A small-molecule ligand and the protein it binds are described below.
Small molecule (SMILES): Nc1ccn([C@H]2C[C@H](O[P](=O)(O)OC[C@H]3O[C@@H](n4cnc5c(N)ncnc54)C[C@@H]3O[P](=O)(O)OC[C@H]3O[C@@H](n4cnc5c(N)ncnc54)C[C@@H]3O[P](=O)(O)OC[C@H]3O[C@@H](n4ccc(N)nc4=O)C[C@@H]3O[P](=O)(O)OC[C@H]3O[C@@H](n4ccc(N)nc4=O)C[C@@H]3O[P](=O)(O)OC[C@H]3O[C@@H](n4cnc5c(N)ncnc54)C[C@@H]3O[P](=O)(O)OC[C@H]3O[C@@H](n4ccc(N)nc4=O)C[C@@H]3O)[C@@H](COP(=O)=O)O2)c(=O)n1

Sequence of chain 6.K:
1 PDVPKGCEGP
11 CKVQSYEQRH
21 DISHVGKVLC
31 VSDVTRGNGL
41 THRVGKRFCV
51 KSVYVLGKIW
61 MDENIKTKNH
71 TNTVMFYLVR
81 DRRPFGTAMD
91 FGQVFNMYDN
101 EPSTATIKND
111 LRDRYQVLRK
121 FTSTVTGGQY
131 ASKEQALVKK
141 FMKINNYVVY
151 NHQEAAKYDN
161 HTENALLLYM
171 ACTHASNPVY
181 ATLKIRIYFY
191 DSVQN

Sequence of chain 7.E:
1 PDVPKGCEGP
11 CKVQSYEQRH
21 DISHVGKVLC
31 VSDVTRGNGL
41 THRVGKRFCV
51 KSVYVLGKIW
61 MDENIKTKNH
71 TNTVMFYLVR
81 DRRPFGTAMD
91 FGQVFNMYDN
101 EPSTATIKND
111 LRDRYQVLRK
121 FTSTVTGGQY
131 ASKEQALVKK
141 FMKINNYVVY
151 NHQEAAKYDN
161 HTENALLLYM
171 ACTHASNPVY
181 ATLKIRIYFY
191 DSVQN

Sequence of chain 6.C:
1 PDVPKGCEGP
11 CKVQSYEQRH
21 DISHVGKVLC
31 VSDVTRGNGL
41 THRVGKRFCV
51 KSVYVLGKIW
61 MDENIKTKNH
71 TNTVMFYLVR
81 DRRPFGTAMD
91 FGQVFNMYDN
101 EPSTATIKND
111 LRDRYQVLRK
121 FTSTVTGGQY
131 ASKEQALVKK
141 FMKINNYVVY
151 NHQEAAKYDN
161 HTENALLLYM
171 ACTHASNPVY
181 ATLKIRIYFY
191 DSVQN

Binding-site contacts:
Ligand atom N1 contacts residue PHE141 of chain 6.C at 3.4 Å.
Ligand atom P contacts residue ARG82 of chain 6.K at 3.7 Å.
Ligand atom N7 contacts residue PHE141 of chain 6.C at 3.5 Å.
Ligand atom C3' contacts residue TYR188 of chain 6.C at 3.2 Å (hydrophobic).
Ligand atom N6 contacts residue PHE141 of chain 6.C at 3.4 Å.
Ligand atom C2' contacts residue CYS11 of chain 6.C at 3.5 Å (hydrophobic).
Ligand atom OP2 contacts residue TYR54 of chain 6.C at 2.7 Å (h-bond).
Ligand atom OP2 contacts residue ARG186 of chain 6.C at 3.0 Å (salt-bridge).
Ligand atom OP2 contacts residue ASN195 of chain 7.E at 3.1 Å (h-bond).
Ligand atom O3' contacts residue ARG119 of chain 6.K at 3.7 Å.
Ligand atom OP2 contacts residue LYS120 of chain 6.K at 2.9 Å (salt-bridge).
Ligand atom C5 contacts residue ASP2 of chain 6.C at 3.7 Å.
Ligand atom O5' contacts residue ARG112 of chain 6.K at 3.2 Å.
Ligand atom C5' contacts residue ARG112 of chain 6.K at 3.7 Å.
Ligand atom OP1 contacts residue VAL117 of chain 6.K at 3.6 Å.
Ligand atom O4' contacts residue ARG80 of chain 6.K at 3.1 Å (salt-bridge).
Ligand atom OP1 contacts residue LYS120 of chain 6.K at 3.0 Å (salt-bridge).
Ligand atom O3' contacts residue ARG82 of chain 6.K at 3.1 Å (salt-bridge).
Ligand atom OP2 contacts residue TYR188 of chain 6.C at 2.7 Å (h-bond).
Ligand atom O3' contacts residue TYR188 of chain 6.C at 3.0 Å (h-bond).
Ligand atom C2' contacts residue TYR188 of chain 6.C at 3.1 Å (hydrophobic).
Ligand atom N4 contacts residue LYS51 of chain 6.C at 3.4 Å.
Ligand atom C6 contacts residue PHE141 of chain 6.C at 3.4 Å (hydrophobic).
Ligand atom OP1 contacts residue ARG119 of chain 6.K at 3.5 Å.
Ligand atom OP2 contacts residue ARG47 of chain 7.E at 2.5 Å (salt-bridge).
Ligand atom C5' contacts residue ARG82 of chain 6.K at 3.7 Å.
Ligand atom C5' contacts residue ARG47 of chain 7.E at 3.5 Å.
Ligand atom C4 contacts residue PHE141 of chain 6.C at 3.5 Å (hydrophobic).
Ligand atom N3 contacts residue PHE141 of chain 6.C at 3.7 Å.
Ligand atom O3' contacts residue LEU118 of chain 6.K at 3.5 Å (h-bond).
Ligand atom O2 contacts residue TYR188 of chain 6.C at 3.0 Å.
Ligand atom C4' contacts residue ARG80 of chain 6.K at 3.5 Å.
Ligand atom OP1 contacts residue ARG112 of chain 6.K at 2.7 Å (salt-bridge).
Ligand atom C4' contacts residue ARG82 of chain 6.K at 3.7 Å.
Ligand atom OP1 contacts residue ASP113 of chain 6.K at 2.9 Å (salt-bridge).
Ligand atom C6 contacts residue CYS11 of chain 6.C at 3.7 Å (hydrophobic).
Ligand atom P contacts residue TYR188 of chain 6.C at 3.4 Å.
Ligand atom C2 contacts residue PHE141 of chain 6.C at 3.5 Å (hydrophobic).
Ligand atom OP1 contacts residue ARG82 of chain 6.K at 3.0 Å (salt-bridge).
Ligand atom C5 contacts residue PHE141 of chain 6.C at 3.3 Å (hydrophobic).